The small molecule below binds the protein below.
Small molecule (SMILES): Nc1ccn([C@H]2C[C@H](O)[C@@H](CO[P](=O)(O)O[P](=O)(O)OP(=O)(O)O)O2)c(=O)n1

Sequence of chain 1.A:
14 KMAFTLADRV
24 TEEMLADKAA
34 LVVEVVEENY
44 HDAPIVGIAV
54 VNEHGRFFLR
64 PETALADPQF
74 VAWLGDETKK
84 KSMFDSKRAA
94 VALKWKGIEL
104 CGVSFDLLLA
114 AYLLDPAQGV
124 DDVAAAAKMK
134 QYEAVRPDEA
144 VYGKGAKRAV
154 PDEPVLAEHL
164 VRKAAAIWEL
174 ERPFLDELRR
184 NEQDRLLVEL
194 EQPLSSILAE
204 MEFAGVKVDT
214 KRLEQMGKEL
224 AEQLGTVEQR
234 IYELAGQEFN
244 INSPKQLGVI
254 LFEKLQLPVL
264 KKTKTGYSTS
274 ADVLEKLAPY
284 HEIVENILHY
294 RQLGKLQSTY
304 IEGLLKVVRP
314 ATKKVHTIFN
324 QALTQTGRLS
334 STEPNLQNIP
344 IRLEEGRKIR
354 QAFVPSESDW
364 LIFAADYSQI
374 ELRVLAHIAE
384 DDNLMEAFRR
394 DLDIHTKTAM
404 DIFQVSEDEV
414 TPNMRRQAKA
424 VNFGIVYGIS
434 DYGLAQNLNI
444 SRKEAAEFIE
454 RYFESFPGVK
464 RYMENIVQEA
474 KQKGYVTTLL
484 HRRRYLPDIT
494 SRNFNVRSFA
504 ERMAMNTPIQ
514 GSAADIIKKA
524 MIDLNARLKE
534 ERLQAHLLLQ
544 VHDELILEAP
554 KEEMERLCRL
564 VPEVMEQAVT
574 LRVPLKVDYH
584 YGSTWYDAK

Binding-site contacts:
Ligand atom N3 contacts residue ARG188 of chain 1.A at 3.3 Å (salt-bridge).
Ligand atom C6 contacts residue ARG188 of chain 1.A at 4.0 Å.
Ligand atom PG contacts residue HIS484 of chain 1.A at 3.5 Å.
Ligand atom C4' contacts residue LEU483 of chain 1.A at 4.0 Å (hydrophobic).
Ligand atom O1B contacts residue HIS484 of chain 1.A at 3.2 Å.
Ligand atom C5 contacts residue GLU185 of chain 1.A at 4.0 Å.
Ligand atom C2 contacts residue GLU185 of chain 1.A at 2.9 Å.
Ligand atom O2 contacts residue GLU185 of chain 1.A at 3.1 Å (salt-bridge).
Ligand atom C2 contacts residue ARG188 of chain 1.A at 3.5 Å.
Ligand atom O2 contacts residue LEU189 of chain 1.A at 2.7 Å (h-bond).
Ligand atom C4 contacts residue ARG188 of chain 1.A at 3.7 Å.
Ligand atom O3G contacts residue HIS484 of chain 1.A at 2.9 Å (h-bond).
Ligand atom O4' contacts residue HIS484 of chain 1.A at 3.1 Å (h-bond).
Ligand atom O2 contacts residue GLN186 of chain 1.A at 3.2 Å.
Ligand atom N1 contacts residue HIS484 of chain 1.A at 3.5 Å (h-bond).
Ligand atom O2A contacts residue ARG188 of chain 1.A at 3.4 Å (salt-bridge).
Ligand atom C5 contacts residue ARG188 of chain 1.A at 3.9 Å.
Ligand atom N3 contacts residue ASP187 of chain 1.A at 3.4 Å (salt-bridge).
Ligand atom C2 contacts residue ASP187 of chain 1.A at 4.0 Å.
Ligand atom C4 contacts residue GLU185 of chain 1.A at 3.6 Å.
Ligand atom N1 contacts residue GLU185 of chain 1.A at 3.3 Å (salt-bridge).
Ligand atom C6 contacts residue GLU185 of chain 1.A at 3.8 Å.
Ligand atom C2 contacts residue LEU189 of chain 1.A at 3.8 Å (hydrophobic).
Ligand atom C2' contacts residue LEU483 of chain 1.A at 4.0 Å (hydrophobic).
Ligand atom C1' contacts residue LEU483 of chain 1.A at 3.5 Å (hydrophobic).
Ligand atom N3 contacts residue GLU185 of chain 1.A at 3.1 Å (salt-bridge).
Ligand atom O2 contacts residue ARG188 of chain 1.A at 3.3 Å (salt-bridge).
Ligand atom C6 contacts residue HIS484 of chain 1.A at 3.6 Å.
Ligand atom O3' contacts residue LEU483 of chain 1.A at 3.7 Å.
Ligand atom N4 contacts residue ASP187 of chain 1.A at 2.7 Å (salt-bridge).
Ligand atom C1' contacts residue GLU185 of chain 1.A at 3.9 Å.
Ligand atom O2G contacts residue HIS484 of chain 1.A at 3.0 Å (h-bond).
Ligand atom C3' contacts residue ARG188 of chain 1.A at 3.8 Å.
Ligand atom N3 contacts residue GLN186 of chain 1.A at 3.5 Å (h-bond).
Ligand atom O4' contacts residue LEU483 of chain 1.A at 3.8 Å.
Ligand atom N4 contacts residue GLU185 of chain 1.A at 3.8 Å.
Ligand atom O2 contacts residue ASP187 of chain 1.A at 3.6 Å.
Ligand atom C2 contacts residue GLN186 of chain 1.A at 3.8 Å.
Ligand atom C1' contacts residue HIS484 of chain 1.A at 3.5 Å.
Ligand atom C4 contacts residue ASP187 of chain 1.A at 3.5 Å.